Binding-site contacts:
Ligand atom O3G contacts residue GLN329 of chain 1.F at 3.2 Å (h-bond).
Ligand atom O3A contacts residue GLY260 of chain 1.F at 3.4 Å (h-bond).
Ligand atom O3G contacts residue GLU431 of chain 1.E at 3.5 Å (salt-bridge).
Ligand atom C5' contacts residue ARG494 of chain 1.F at 3.2 Å.
Ligand atom PB contacts residue GLY258 of chain 1.F at 3.5 Å.
Ligand atom O2B contacts residue LYS261 of chain 1.F at 3.1 Å (salt-bridge).
Ligand atom O5' contacts residue ARG494 of chain 1.F at 3.2 Å (salt-bridge).
Ligand atom S1G contacts residue MG1 of chain 1.S at 2.7 Å.
Ligand atom N7 contacts residue GLY260 of chain 1.F at 3.0 Å (h-bond).
Ligand atom O1B contacts residue THR262 of chain 1.F at 3.1 Å (h-bond).
Ligand atom S1G contacts residue ASN370 of chain 1.F at 3.4 Å (h-bond).
Ligand atom O1A contacts residue ARG494 of chain 1.F at 2.3 Å (salt-bridge).
Ligand atom O3G contacts residue ARG494 of chain 1.F at 3.5 Å (salt-bridge).
Ligand atom O2G contacts residue GLU431 of chain 1.E at 2.8 Å (salt-bridge).
Ligand atom N1 contacts residue HIS220 of chain 1.F at 3.3 Å (h-bond).
Ligand atom C3' contacts residue HIS247 of chain 1.E at 3.3 Å.
Ligand atom O2G contacts residue ASN370 of chain 1.F at 2.7 Å (h-bond).
Ligand atom O3G contacts residue MG1 of chain 1.S at 2.6 Å.
Ligand atom PB contacts residue MG1 of chain 1.S at 3.0 Å.
Ligand atom C2' contacts residue GLU263 of chain 1.F at 3.3 Å.
Ligand atom O1B contacts residue MG1 of chain 1.S at 2.0 Å.
Ligand atom O2B contacts residue ILE259 of chain 1.F at 2.6 Å (h-bond).
Ligand atom O2B contacts residue GLY258 of chain 1.F at 2.7 Å (h-bond).
Ligand atom O3B contacts residue GLY258 of chain 1.F at 2.9 Å (h-bond).
Ligand atom O1A contacts residue MG1 of chain 1.S at 2.8 Å.
Ligand atom O2G contacts residue SER257 of chain 1.F at 3.4 Å.
Ligand atom O3' contacts residue LYS497 of chain 1.F at 2.8 Å (salt-bridge).
Ligand atom O3G contacts residue ARG435 of chain 1.E at 2.6 Å (salt-bridge).
Ligand atom PG contacts residue MG1 of chain 1.S at 2.6 Å.
Ligand atom C2 contacts residue HIS220 of chain 1.F at 3.3 Å.
Ligand atom O2A contacts residue GLU263 of chain 1.F at 2.9 Å (salt-bridge).
Ligand atom S1G contacts residue GLN329 of chain 1.F at 2.9 Å (h-bond).
Ligand atom O3B contacts residue MG1 of chain 1.S at 2.7 Å.
Ligand atom N1 contacts residue ILE222 of chain 1.F at 3.3 Å (h-bond).
Ligand atom C4' contacts residue HIS247 of chain 1.E at 3.4 Å.
Ligand atom O2' contacts residue GLU263 of chain 1.F at 3.5 Å (salt-bridge).
Ligand atom N6 contacts residue PHE445 of chain 1.F at 3.2 Å.
Ligand atom O3' contacts residue HIS247 of chain 1.E at 2.5 Å (h-bond).
Ligand atom N6 contacts residue ILE222 of chain 1.F at 2.8 Å (h-bond).
Ligand atom PA contacts residue ARG494 of chain 1.F at 3.4 Å.

This protein binds this small molecule.
Small molecule (SMILES): Nc1ncnc2c1ncn2[C@@H]1O[C@H](COP(=O)(O)OP(=O)(O)OP(O)(O)=S)[C@@H](O)[C@H]1O

Sequence of chain 1.E:
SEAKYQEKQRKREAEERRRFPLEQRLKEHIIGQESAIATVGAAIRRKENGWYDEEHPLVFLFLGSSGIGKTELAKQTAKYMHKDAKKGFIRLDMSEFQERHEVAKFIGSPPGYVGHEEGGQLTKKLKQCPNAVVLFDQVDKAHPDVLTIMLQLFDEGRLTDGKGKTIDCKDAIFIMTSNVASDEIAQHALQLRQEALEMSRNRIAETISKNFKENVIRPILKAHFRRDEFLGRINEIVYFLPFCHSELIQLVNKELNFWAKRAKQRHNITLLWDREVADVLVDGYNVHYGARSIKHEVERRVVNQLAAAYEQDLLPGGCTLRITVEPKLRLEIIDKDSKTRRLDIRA

Sequence of chain 1.F:
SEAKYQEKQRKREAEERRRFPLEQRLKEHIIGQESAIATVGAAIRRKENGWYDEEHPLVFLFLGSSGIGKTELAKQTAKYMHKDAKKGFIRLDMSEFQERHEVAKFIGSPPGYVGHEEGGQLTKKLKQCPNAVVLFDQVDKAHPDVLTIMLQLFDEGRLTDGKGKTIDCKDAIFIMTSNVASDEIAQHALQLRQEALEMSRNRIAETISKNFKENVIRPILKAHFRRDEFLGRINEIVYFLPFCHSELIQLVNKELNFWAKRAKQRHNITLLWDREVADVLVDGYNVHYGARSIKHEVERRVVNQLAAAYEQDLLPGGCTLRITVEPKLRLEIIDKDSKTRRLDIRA